Sequence of chain 1.A:
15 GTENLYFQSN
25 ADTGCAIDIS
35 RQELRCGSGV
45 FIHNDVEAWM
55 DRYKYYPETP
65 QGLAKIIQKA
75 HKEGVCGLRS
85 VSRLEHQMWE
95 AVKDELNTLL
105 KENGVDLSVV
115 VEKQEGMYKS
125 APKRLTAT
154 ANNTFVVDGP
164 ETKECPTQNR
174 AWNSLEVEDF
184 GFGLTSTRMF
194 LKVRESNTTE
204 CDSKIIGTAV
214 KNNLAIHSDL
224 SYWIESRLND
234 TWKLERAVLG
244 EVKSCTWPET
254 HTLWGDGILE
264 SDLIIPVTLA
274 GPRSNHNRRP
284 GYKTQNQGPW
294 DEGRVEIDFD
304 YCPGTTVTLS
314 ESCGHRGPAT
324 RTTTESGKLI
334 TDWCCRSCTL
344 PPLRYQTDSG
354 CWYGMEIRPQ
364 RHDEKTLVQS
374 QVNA

The small molecule below binds the protein below.
Small molecule (SMILES): CC(C)(C)CC(C)(C)c1ccc(OCCOCCOCCOCCOCCOCCOCCOCCOCCOCCO)cc1

Sequence of chain 1.B:
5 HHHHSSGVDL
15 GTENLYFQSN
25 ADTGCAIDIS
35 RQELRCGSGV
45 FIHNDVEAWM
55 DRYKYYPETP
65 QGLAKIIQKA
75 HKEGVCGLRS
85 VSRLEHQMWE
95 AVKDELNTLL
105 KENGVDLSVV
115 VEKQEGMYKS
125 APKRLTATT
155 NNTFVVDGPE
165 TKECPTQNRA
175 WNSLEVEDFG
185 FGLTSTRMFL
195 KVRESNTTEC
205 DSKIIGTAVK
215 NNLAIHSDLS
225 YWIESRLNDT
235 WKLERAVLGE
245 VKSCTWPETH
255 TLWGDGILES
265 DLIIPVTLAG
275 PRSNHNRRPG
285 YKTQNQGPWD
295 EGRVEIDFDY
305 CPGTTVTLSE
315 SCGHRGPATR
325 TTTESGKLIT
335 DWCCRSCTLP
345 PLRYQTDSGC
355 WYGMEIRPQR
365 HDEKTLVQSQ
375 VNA

Binding-site contacts:
Ligand atom O15 contacts residue GLY41 of chain 1.A at 3.7 Å.
Ligand atom C9 contacts residue CYS29 of chain 1.A at 4.5 Å (hydrophobic).
Ligand atom C12 contacts residue GLY41 of chain 1.A at 4.0 Å.
Ligand atom C2 contacts residue THR27 of chain 1.A at 4.4 Å.
Ligand atom C13 contacts residue CYS40 of chain 1.A at 3.7 Å (hydrophobic).
Ligand atom C10 contacts residue GLY28 of chain 1.A at 4.3 Å.
Ligand atom C11 contacts residue THR27 of chain 1.A at 3.5 Å.
Ligand atom C5 contacts residue GLY28 of chain 1.A at 4.0 Å.
Ligand atom O15 contacts residue CYS40 of chain 1.A at 4.0 Å.
Ligand atom C2 contacts residue CYS29 of chain 1.B at 4.0 Å (hydrophobic).
Ligand atom C2 contacts residue LEU38 of chain 1.B at 3.8 Å (hydrophobic).
Ligand atom C2 contacts residue GLY28 of chain 1.A at 4.2 Å.
Ligand atom C2 contacts residue ALA30 of chain 1.B at 4.4 Å (hydrophobic).
Ligand atom C5 contacts residue CYS29 of chain 1.A at 4.4 Å (hydrophobic).
Ligand atom C14 contacts residue CYS40 of chain 1.A at 4.3 Å (hydrophobic).
Ligand atom C10 contacts residue THR27 of chain 1.A at 3.6 Å.
Ligand atom C5 contacts residue THR27 of chain 1.A at 4.5 Å.
Ligand atom C14 contacts residue CYS29 of chain 1.A at 4.2 Å (hydrophobic).
Ligand atom C11 contacts residue GLY41 of chain 1.A at 4.3 Å.
Ligand atom C12 contacts residue CYS40 of chain 1.A at 3.9 Å (hydrophobic).